A small-molecule ligand and the protein it binds are described below.
Small molecule (SMILES): CC(=O)N[C@@H]1[C@@H](O)[C@H](O)[C@@H](CO)O[C@H]1O

Binding-site contacts:
Ligand atom C2 contacts residue ASN1061 of chain 1.A at 2.6 Å.
Ligand atom C6 contacts residue ASN1061 of chain 1.A at 4.0 Å.
Ligand atom C3 contacts residue ASN1061 of chain 1.A at 3.8 Å.
Ligand atom O7 contacts residue ASN1061 of chain 1.A at 4.4 Å.
Ligand atom C6 contacts residue VAL692 of chain 1.A at 4.2 Å (hydrophobic).
Ligand atom C7 contacts residue ASN1061 of chain 1.A at 4.2 Å.
Ligand atom C5 contacts residue ASN1061 of chain 1.A at 3.1 Å.
Ligand atom O6 contacts residue GLN882 of chain 1.B at 4.2 Å.
Ligand atom C4 contacts residue ASN1061 of chain 1.A at 3.8 Å.
Ligand atom C1 contacts residue ASN1061 of chain 1.A at 1.4 Å.
Ligand atom O6 contacts residue ASN1061 of chain 1.A at 4.0 Å.
Ligand atom N2 contacts residue ASN1061 of chain 1.A at 3.5 Å (h-bond).
Ligand atom O6 contacts residue VAL692 of chain 1.A at 3.1 Å.
Ligand atom O5 contacts residue ASN1061 of chain 1.A at 1.6 Å (h-bond).

Sequence of chain 1.B:
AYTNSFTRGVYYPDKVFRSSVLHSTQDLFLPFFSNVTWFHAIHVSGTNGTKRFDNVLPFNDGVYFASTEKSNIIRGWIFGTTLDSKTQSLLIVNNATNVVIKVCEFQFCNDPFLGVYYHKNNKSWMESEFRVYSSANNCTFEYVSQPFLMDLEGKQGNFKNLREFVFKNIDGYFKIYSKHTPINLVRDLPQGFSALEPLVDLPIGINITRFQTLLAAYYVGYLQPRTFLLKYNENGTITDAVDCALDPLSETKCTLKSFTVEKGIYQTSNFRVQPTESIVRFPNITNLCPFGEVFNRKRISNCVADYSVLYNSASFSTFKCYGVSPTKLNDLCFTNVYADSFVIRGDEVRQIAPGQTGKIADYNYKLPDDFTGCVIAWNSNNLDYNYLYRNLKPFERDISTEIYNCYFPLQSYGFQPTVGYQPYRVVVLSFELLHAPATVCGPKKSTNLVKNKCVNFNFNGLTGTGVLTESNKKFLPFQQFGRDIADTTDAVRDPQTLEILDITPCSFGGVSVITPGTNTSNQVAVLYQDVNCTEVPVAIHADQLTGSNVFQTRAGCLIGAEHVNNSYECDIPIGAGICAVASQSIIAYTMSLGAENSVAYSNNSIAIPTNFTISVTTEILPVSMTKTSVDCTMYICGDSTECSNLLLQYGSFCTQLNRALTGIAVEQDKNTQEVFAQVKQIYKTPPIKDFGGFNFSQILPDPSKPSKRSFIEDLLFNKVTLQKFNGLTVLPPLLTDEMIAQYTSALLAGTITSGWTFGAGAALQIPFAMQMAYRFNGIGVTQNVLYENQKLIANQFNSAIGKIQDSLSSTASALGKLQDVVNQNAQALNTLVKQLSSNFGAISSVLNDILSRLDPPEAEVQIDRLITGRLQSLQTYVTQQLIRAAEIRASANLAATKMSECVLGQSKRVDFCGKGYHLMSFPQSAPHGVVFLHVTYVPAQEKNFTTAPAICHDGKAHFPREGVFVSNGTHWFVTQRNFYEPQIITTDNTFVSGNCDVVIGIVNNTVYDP

Sequence of chain 1.A:
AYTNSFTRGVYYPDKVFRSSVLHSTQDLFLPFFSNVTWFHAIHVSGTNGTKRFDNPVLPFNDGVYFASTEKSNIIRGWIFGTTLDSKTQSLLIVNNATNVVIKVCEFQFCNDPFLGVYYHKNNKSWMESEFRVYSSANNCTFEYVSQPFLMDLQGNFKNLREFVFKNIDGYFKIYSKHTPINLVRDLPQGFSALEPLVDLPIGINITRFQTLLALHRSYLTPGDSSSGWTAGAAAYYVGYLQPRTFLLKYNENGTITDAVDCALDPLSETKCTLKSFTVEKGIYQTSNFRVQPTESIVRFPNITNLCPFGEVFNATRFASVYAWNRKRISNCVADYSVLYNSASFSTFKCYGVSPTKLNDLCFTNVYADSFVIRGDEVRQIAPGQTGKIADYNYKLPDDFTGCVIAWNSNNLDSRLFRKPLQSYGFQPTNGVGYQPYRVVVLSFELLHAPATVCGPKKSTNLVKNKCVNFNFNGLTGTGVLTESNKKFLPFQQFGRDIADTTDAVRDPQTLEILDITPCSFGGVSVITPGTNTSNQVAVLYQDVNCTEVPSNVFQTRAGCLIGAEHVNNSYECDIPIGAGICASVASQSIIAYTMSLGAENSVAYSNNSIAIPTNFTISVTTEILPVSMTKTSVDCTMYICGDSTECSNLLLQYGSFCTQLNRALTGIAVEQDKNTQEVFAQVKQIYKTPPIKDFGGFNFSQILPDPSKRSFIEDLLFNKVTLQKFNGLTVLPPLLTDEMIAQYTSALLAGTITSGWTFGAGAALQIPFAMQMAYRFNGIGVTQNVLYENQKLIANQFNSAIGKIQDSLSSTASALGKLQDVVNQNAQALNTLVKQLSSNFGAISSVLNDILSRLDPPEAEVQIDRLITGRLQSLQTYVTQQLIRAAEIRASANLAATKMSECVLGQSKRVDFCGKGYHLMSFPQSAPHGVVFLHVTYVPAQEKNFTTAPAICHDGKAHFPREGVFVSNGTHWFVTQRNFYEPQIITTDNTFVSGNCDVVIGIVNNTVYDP